This protein binds this small molecule.
Small molecule (SMILES): CC(=O)N[C@@H]1[C@@H](O)[C@H](O)[C@@H](CO)O[C@H]1O

Binding-site contacts:
Ligand atom C3 contacts residue ASN165 of chain 1.A at 3.9 Å.
Ligand atom N2 contacts residue ASN165 of chain 1.A at 2.9 Å (h-bond).
Ligand atom C7 contacts residue ASN165 of chain 1.A at 4.0 Å.
Ligand atom O5 contacts residue ASN165 of chain 1.A at 2.4 Å (h-bond).
Ligand atom C7 contacts residue SER112 of chain 1.A at 4.1 Å.
Ligand atom C1 contacts residue ASN165 of chain 1.A at 1.5 Å.
Ligand atom O7 contacts residue SER112 of chain 1.A at 3.4 Å (h-bond).
Ligand atom N2 contacts residue GLU132 of chain 1.A at 4.4 Å.
Ligand atom C4 contacts residue ASN165 of chain 1.A at 4.3 Å.
Ligand atom C5 contacts residue ASN165 of chain 1.A at 3.8 Å.
Ligand atom C8 contacts residue GLU132 of chain 1.A at 3.7 Å.
Ligand atom C8 contacts residue SER112 of chain 1.A at 4.2 Å.
Ligand atom C7 contacts residue GLU132 of chain 1.A at 4.2 Å.
Ligand atom C2 contacts residue ASN165 of chain 1.A at 2.5 Å.

Sequence of chain 1.A:
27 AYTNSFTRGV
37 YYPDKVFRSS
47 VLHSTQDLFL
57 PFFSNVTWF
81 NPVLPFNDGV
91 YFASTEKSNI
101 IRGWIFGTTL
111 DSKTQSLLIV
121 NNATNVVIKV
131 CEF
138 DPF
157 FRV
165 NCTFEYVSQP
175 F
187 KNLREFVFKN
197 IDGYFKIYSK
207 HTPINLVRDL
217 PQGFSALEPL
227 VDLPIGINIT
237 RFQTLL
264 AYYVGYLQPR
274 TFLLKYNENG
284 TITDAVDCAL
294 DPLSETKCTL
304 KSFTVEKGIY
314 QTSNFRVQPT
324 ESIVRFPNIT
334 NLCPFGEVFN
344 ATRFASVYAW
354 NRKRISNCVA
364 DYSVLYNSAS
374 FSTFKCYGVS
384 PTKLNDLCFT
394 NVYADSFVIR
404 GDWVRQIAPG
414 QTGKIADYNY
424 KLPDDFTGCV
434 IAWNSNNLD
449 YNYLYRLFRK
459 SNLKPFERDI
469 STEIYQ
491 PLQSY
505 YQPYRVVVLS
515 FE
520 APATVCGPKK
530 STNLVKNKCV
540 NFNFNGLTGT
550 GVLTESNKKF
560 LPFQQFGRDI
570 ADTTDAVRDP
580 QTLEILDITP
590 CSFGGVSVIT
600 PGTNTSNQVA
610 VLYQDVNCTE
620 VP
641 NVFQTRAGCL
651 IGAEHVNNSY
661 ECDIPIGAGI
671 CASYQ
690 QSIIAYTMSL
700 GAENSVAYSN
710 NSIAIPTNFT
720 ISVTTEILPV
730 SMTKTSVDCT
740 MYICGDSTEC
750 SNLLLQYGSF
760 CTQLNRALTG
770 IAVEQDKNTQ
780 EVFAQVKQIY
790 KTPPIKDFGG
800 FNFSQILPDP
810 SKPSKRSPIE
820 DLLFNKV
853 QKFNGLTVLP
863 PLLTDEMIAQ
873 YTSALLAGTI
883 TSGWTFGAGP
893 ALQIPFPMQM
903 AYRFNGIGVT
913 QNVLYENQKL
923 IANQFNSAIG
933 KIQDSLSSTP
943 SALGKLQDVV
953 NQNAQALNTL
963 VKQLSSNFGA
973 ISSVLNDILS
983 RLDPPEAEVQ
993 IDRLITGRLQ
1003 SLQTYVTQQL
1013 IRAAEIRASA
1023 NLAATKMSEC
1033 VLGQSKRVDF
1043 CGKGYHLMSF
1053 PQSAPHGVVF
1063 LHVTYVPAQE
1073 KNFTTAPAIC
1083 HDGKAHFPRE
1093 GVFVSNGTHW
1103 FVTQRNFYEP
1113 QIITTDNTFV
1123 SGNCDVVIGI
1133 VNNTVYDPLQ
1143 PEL